Sequence of chain 1.B:
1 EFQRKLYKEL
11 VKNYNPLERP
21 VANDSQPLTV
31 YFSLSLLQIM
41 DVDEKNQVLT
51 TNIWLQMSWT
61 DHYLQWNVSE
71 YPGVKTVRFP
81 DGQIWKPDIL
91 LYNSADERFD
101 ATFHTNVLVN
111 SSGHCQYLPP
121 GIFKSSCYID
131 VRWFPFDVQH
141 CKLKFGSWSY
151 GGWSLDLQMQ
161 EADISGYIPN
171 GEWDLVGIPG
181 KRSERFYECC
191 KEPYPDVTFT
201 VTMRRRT

The protein below binds the small molecule below.
Small molecule (SMILES): CC(=O)N[C@H]1[C@H](O[C@H]2[C@H](O)[C@@H](NC(C)=O)CO[C@@H]2CO)O[C@H](CO)[C@@H](O)[C@@H]1O

Binding-site contacts:
Ligand atom C1 contacts residue ASN110 of chain 1.B at 1.4 Å.
Ligand atom C6 contacts residue HIS114 of chain 1.B at 3.4 Å.
Ligand atom O7 contacts residue SER112 of chain 1.B at 2.2 Å (h-bond).
Ligand atom C1 contacts residue HIS114 of chain 1.B at 4.4 Å.
Ligand atom C7 contacts residue SER112 of chain 1.B at 3.4 Å.
Ligand atom C5 contacts residue HIS114 of chain 1.B at 3.9 Å.
Ligand atom C7 contacts residue ASN110 of chain 1.B at 3.4 Å.
Ligand atom C1 contacts residue SER112 of chain 1.B at 4.5 Å.
Ligand atom C3 contacts residue ASN110 of chain 1.B at 3.8 Å.
Ligand atom O5 contacts residue ASN110 of chain 1.B at 2.4 Å (h-bond).
Ligand atom C8 contacts residue SER111 of chain 1.B at 4.0 Å.
Ligand atom O5 contacts residue HIS114 of chain 1.B at 3.7 Å.
Ligand atom C2 contacts residue ASN110 of chain 1.B at 2.5 Å.
Ligand atom C8 contacts residue SER112 of chain 1.B at 4.1 Å.
Ligand atom C8 contacts residue ASN110 of chain 1.B at 4.5 Å.
Ligand atom C4 contacts residue ASN110 of chain 1.B at 4.3 Å.
Ligand atom O7 contacts residue ASN110 of chain 1.B at 3.6 Å.
Ligand atom N2 contacts residue ASN110 of chain 1.B at 2.8 Å (h-bond).
Ligand atom N2 contacts residue SER112 of chain 1.B at 4.5 Å.
Ligand atom C5 contacts residue ASN110 of chain 1.B at 3.7 Å.
Ligand atom O6 contacts residue HIS114 of chain 1.B at 3.8 Å.